Sequence of chain 1.A:
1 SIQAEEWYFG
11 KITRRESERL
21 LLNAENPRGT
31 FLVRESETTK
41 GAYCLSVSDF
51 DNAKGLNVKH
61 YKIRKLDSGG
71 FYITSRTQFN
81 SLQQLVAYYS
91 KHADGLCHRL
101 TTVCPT

This small molecule binds to this protein.
Small molecule (SMILES): CC(=O)N[C@@H](Cc1ccc(C(C(=O)O)C(=O)O)c(C(=O)O)c1)C(=O)N[C@H]1CCCCN(Cc2ccc(-c3ccccc3)cc2)C1=O

Binding-site contacts:
Ligand atom O78 contacts residue CYS44 of chain 1.A at 3.5 Å (h-bond).
Ligand atom C41 contacts residue THR38 of chain 1.A at 3.6 Å.
Ligand atom O43 contacts residue SER36 of chain 1.A at 3.5 Å (h-bond).
Ligand atom C36 contacts residue ILE73 of chain 1.A at 3.7 Å (hydrophobic).
Ligand atom C32 contacts residue GLY95 of chain 1.A at 3.6 Å.
Ligand atom C25 contacts residue TYR61 of chain 1.A at 3.5 Å (hydrophobic).
Ligand atom C8 contacts residue HIS60 of chain 1.A at 3.3 Å.
Ligand atom C15 contacts residue ARG14 of chain 1.A at 3.2 Å.
Ligand atom N10 contacts residue HIS60 of chain 1.A at 2.8 Å (h-bond).
Ligand atom O14 contacts residue ARG14 of chain 1.A at 2.5 Å (salt-bridge).
Ligand atom C41 contacts residue SER36 of chain 1.A at 3.3 Å.
Ligand atom C40 contacts residue CYS44 of chain 1.A at 3.7 Å (hydrophobic).
Ligand atom O78 contacts residue GLU37 of chain 1.A at 2.9 Å (salt-bridge).
Ligand atom O78 contacts residue ARG34 of chain 1.A at 2.8 Å (salt-bridge).
Ligand atom C41 contacts residue GLU37 of chain 1.A at 3.5 Å.
Ligand atom C3 contacts residue CYS44 of chain 1.A at 3.2 Å (hydrophobic).
Ligand atom O43 contacts residue GLU37 of chain 1.A at 3.3 Å (salt-bridge).
Ligand atom C24 contacts residue TYR61 of chain 1.A at 3.6 Å (hydrophobic).
Ligand atom O79 contacts residue ARG34 of chain 1.A at 2.7 Å (salt-bridge).
Ligand atom C76 contacts residue CYS44 of chain 1.A at 3.6 Å (hydrophobic).
Ligand atom C33 contacts residue GLY95 of chain 1.A at 3.6 Å.
Ligand atom C9 contacts residue HIS60 of chain 1.A at 3.6 Å.
Ligand atom O79 contacts residue ARG14 of chain 1.A at 2.9 Å (salt-bridge).
Ligand atom C27 contacts residue TYR61 of chain 1.A at 3.7 Å (hydrophobic).
Ligand atom C25 contacts residue HIS60 of chain 1.A at 3.8 Å.
Ligand atom O42 contacts residue GLU37 of chain 1.A at 3.7 Å.
Ligand atom C2 contacts residue HIS60 of chain 1.A at 3.5 Å.
Ligand atom C35 contacts residue GLY95 of chain 1.A at 3.6 Å.
Ligand atom O42 contacts residue LYS62 of chain 1.A at 3.3 Å.
Ligand atom C34 contacts residue GLY95 of chain 1.A at 3.3 Å.
Ligand atom C76 contacts residue ARG34 of chain 1.A at 3.3 Å.
Ligand atom C31 contacts residue GLY95 of chain 1.A at 3.6 Å.
Ligand atom C27 contacts residue ILE73 of chain 1.A at 3.8 Å (hydrophobic).
Ligand atom C7 contacts residue HIS60 of chain 1.A at 3.6 Å.
Ligand atom O39 contacts residue LYS62 of chain 1.A at 3.5 Å (salt-bridge).
Ligand atom C13 contacts residue ARG14 of chain 1.A at 3.2 Å.
Ligand atom O42 contacts residue CYS44 of chain 1.A at 3.4 Å (h-bond).
Ligand atom C36 contacts residue GLY95 of chain 1.A at 3.5 Å.
Ligand atom O43 contacts residue THR38 of chain 1.A at 2.6 Å (h-bond).
Ligand atom O42 contacts residue SER36 of chain 1.A at 2.5 Å (h-bond).